Binding-site contacts:
Ligand atom O contacts residue TRP152 of chain 1.A at 3.0 Å (h-bond).
Ligand atom CE1 contacts residue TYR12 of chain 1.A at 3.4 Å (hydrophobic).
Ligand atom C contacts residue LYS151 of chain 1.A at 3.5 Å.
Ligand atom ND2 contacts residue THR168 of chain 1.A at 3.1 Å.
Ligand atom N contacts residue GLU68 of chain 1.A at 2.8 Å (salt-bridge).
Ligand atom OH contacts residue HIS75 of chain 1.A at 2.8 Å (h-bond).
Ligand atom OD1 contacts residue TYR176 of chain 1.A at 2.9 Å (h-bond).
Ligand atom CE1 contacts residue HIS75 of chain 1.A at 3.2 Å.
Ligand atom O contacts residue THR78 of chain 1.A at 3.4 Å.
Ligand atom CB contacts residue THR78 of chain 1.A at 3.5 Å.
Ligand atom CD1 contacts residue GLN160 of chain 1.A at 3.5 Å.
Ligand atom O contacts residue LYS71 of chain 1.A at 3.1 Å.
Ligand atom CB contacts residue THR168 of chain 1.A at 3.5 Å.
Ligand atom O contacts residue TYR89 of chain 1.A at 3.5 Å (h-bond).
Ligand atom C contacts residue TYR89 of chain 1.A at 3.4 Å (hydrophobic).
Ligand atom CZ contacts residue HIS75 of chain 1.A at 3.5 Å.
Ligand atom CZ contacts residue PHE104 of chain 1.A at 3.5 Å (hydrophobic).
Ligand atom N contacts residue TYR176 of chain 1.A at 2.9 Å (h-bond).
Ligand atom O contacts residue ASN82 of chain 1.A at 3.5 Å (h-bond).
Ligand atom N contacts residue PHE104 of chain 1.A at 3.5 Å.
Ligand atom CG contacts residue ARG175 of chain 1.A at 3.2 Å.
Ligand atom CG contacts residue ASN82 of chain 1.A at 3.5 Å.
Ligand atom O contacts residue LYS151 of chain 1.A at 2.9 Å (salt-bridge).
Ligand atom N contacts residue ASN82 of chain 1.A at 2.8 Å (h-bond).
Ligand atom N contacts residue TYR12 of chain 1.A at 2.9 Å (h-bond).
Ligand atom O contacts residue TYR164 of chain 1.A at 3.0 Å (h-bond).
Ligand atom CE2 contacts residue HIS75 of chain 1.A at 3.4 Å.
Ligand atom O contacts residue TYR164 of chain 1.A at 3.5 Å.
Ligand atom CB contacts residue ASN82 of chain 1.A at 3.5 Å.
Ligand atom ND2 contacts residue GLN161 of chain 1.A at 2.9 Å (h-bond).
Ligand atom CB contacts residue GLU68 of chain 1.A at 3.2 Å.
Ligand atom CE2 contacts residue THR168 of chain 1.A at 3.5 Å.
Ligand atom CB contacts residue ILE85 of chain 1.A at 3.5 Å (hydrophobic).
Ligand atom OH contacts residue LYS71 of chain 1.A at 3.4 Å (salt-bridge).
Ligand atom CA contacts residue ASN82 of chain 1.A at 3.4 Å.
Ligand atom OD1 contacts residue ARG175 of chain 1.A at 2.4 Å (salt-bridge).
Ligand atom CD1 contacts residue TYR12 of chain 1.A at 3.4 Å (hydrophobic).
Ligand atom CE2 contacts residue PHE104 of chain 1.A at 3.5 Å (hydrophobic).
Ligand atom O contacts residue ILE85 of chain 1.A at 3.5 Å.
Ligand atom O contacts residue LYS71 of chain 1.A at 3.4 Å.

The small molecule below binds the protein below.
Small molecule (SMILES): CC(C)C[C@H](NC(=O)[C@H](CCCN=C(N)N)NC(=O)[C@H](Cc1ccc(O)cc1)NC(=O)[C@H](CC(C)C)NC(=O)[C@H](Cc1ccc(O)cc1)NC(=O)[C@H](CC(N)=O)NC(=O)[C@H](Cc1ccc(O)cc1)NC(=O)[C@@H](N)CC(N)=O)C(=O)N[C@H](C=O)Cc1ccccc1

Sequence of chain 1.A:
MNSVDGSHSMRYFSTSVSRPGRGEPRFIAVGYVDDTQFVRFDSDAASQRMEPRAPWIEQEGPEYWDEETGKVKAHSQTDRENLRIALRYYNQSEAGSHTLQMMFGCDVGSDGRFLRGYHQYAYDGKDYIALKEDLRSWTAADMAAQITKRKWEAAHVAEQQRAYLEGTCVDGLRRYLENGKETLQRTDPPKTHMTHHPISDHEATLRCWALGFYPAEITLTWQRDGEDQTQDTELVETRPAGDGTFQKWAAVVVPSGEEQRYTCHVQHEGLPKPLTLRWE